Sequence of chain 1.A:
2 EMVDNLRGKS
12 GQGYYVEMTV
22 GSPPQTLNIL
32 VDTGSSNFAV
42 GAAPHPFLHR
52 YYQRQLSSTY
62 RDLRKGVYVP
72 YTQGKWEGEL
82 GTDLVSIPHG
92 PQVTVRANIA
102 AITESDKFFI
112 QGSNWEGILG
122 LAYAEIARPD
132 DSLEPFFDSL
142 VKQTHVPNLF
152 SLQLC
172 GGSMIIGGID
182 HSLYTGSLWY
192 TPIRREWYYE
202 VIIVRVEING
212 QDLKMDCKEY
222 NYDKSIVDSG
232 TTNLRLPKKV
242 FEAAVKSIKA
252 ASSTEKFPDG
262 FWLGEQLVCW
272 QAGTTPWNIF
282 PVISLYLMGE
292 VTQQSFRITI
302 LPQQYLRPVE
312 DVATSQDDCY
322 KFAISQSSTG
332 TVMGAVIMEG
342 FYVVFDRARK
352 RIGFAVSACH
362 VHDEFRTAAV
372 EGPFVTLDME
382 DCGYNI

Binding-site contacts:
Ligand atom C59 contacts residue GLY35 of chain 1.A at 3.4 Å.
Ligand atom O9 contacts residue GLN74 of chain 1.A at 2.9 Å (h-bond).
Ligand atom C10 contacts residue TYR72 of chain 1.A at 3.6 Å (hydrophobic).
Ligand atom C41 contacts residue GLN13 of chain 1.A at 3.6 Å.
Ligand atom O13 contacts residue GLY35 of chain 1.A at 3.5 Å (h-bond).
Ligand atom C64 contacts residue THR73 of chain 1.A at 3.4 Å.
Ligand atom C21 contacts residue GLN74 of chain 1.A at 3.2 Å.
Ligand atom N38 contacts residue GLN74 of chain 1.A at 3.6 Å.
Ligand atom C61 contacts residue GLY35 of chain 1.A at 3.7 Å.
Ligand atom C49 contacts residue ASN234 of chain 1.A at 3.6 Å.
Ligand atom C66 contacts residue PRO71 of chain 1.A at 3.4 Å (hydrophobic).
Ligand atom O13 contacts residue TYR72 of chain 1.A at 3.4 Å.
Ligand atom C3 contacts residue GLY231 of chain 1.A at 3.6 Å.
Ligand atom N16 contacts residue GLY35 of chain 1.A at 3.0 Å (h-bond).
Ligand atom C17 contacts residue GLY231 of chain 1.A at 3.6 Å.
Ligand atom C11 contacts residue TYR72 of chain 1.A at 3.3 Å (hydrophobic).
Ligand atom N16 contacts residue ASP229 of chain 1.A at 2.6 Å (salt-bridge).
Ligand atom O13 contacts residue ASP33 of chain 1.A at 2.6 Å (salt-bridge).
Ligand atom C20 contacts residue PHE109 of chain 1.A at 3.7 Å (hydrophobic).
Ligand atom C41 contacts residue GLY231 of chain 1.A at 3.5 Å.
Ligand atom O13 contacts residue SER36 of chain 1.A at 3.6 Å.
Ligand atom N38 contacts residue THR233 of chain 1.A at 3.1 Å (h-bond).
Ligand atom F75 contacts residue SER36 of chain 1.A at 3.4 Å.
Ligand atom C15 contacts residue ASP229 of chain 1.A at 3.3 Å.
Ligand atom F75 contacts residue TYR72 of chain 1.A at 3.4 Å.
Ligand atom C6 contacts residue GLN74 of chain 1.A at 3.5 Å.
Ligand atom C59 contacts residue ASP229 of chain 1.A at 3.4 Å.
Ligand atom O9 contacts residue THR73 of chain 1.A at 3.3 Å (h-bond).
Ligand atom C41 contacts residue GLY14 of chain 1.A at 3.5 Å.
Ligand atom C68 contacts residue GLY35 of chain 1.A at 3.1 Å.
Ligand atom O58 contacts residue ASN234 of chain 1.A at 2.9 Å (h-bond).
Ligand atom C20 contacts residue GLN74 of chain 1.A at 3.5 Å.
Ligand atom C2 contacts residue GLY231 of chain 1.A at 3.1 Å.
Ligand atom C12 contacts residue ASP33 of chain 1.A at 3.5 Å.
Ligand atom C18 contacts residue LEU31 of chain 1.A at 3.5 Å (hydrophobic).
Ligand atom O58 contacts residue THR233 of chain 1.A at 3.4 Å (h-bond).
Ligand atom O9 contacts residue TYR72 of chain 1.A at 3.6 Å.
Ligand atom C49 contacts residue SER326 of chain 1.A at 3.6 Å.
Ligand atom O58 contacts residue THR232 of chain 1.A at 3.5 Å.
Ligand atom N8 contacts residue GLY231 of chain 1.A at 3.0 Å (h-bond).

The protein below binds the small molecule below.
Small molecule (SMILES): CCNc1cc(C(=O)N[C@@H](Cc2ccccc2)[C@H](O)CNCc2cccc(C(F)(F)F)c2)cc(N2CCCC2=O)c1